Binding-site contacts:
Ligand atom O7 contacts residue ASN211 of chain 1.A at 3.5 Å (h-bond).
Ligand atom C1 contacts residue ASN211 of chain 1.A at 1.4 Å.
Ligand atom C5 contacts residue VAL54 of chain 1.A at 4.5 Å (hydrophobic).
Ligand atom N2 contacts residue ASN211 of chain 1.A at 2.9 Å (h-bond).
Ligand atom C8 contacts residue ASN211 of chain 1.A at 4.5 Å.
Ligand atom C6 contacts residue GLU52 of chain 1.A at 4.4 Å.
Ligand atom O5 contacts residue ASN211 of chain 1.A at 2.4 Å (h-bond).
Ligand atom C4 contacts residue ASN211 of chain 1.A at 4.2 Å.
Ligand atom C2 contacts residue ASN211 of chain 1.A at 2.5 Å.
Ligand atom C6 contacts residue VAL54 of chain 1.A at 4.1 Å (hydrophobic).
Ligand atom O5 contacts residue ASN199 of chain 1.A at 3.1 Å (h-bond).
Ligand atom C6 contacts residue ASN199 of chain 1.A at 3.5 Å.
Ligand atom C3 contacts residue ASN211 of chain 1.A at 3.8 Å.
Ligand atom O6 contacts residue VAL54 of chain 1.A at 3.8 Å.
Ligand atom C5 contacts residue ASN199 of chain 1.A at 3.9 Å.
Ligand atom C1 contacts residue ASN199 of chain 1.A at 4.1 Å.
Ligand atom C5 contacts residue ASN211 of chain 1.A at 3.7 Å.
Ligand atom C7 contacts residue ASN211 of chain 1.A at 3.4 Å.

Sequence of chain 1.A:
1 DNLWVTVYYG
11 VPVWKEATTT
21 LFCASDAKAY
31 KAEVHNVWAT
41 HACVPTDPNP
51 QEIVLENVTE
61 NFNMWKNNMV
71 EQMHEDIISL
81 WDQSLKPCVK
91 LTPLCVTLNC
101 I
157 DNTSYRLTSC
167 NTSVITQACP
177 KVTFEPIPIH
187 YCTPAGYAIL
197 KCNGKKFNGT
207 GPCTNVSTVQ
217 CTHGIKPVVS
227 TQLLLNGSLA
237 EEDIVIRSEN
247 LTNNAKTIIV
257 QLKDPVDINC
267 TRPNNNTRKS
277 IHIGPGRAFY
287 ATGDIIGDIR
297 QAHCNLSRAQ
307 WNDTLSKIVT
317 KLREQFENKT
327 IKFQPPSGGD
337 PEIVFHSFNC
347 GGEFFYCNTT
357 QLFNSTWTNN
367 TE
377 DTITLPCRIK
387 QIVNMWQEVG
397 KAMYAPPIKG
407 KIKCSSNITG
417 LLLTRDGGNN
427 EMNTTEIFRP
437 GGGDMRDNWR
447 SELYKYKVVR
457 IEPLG

A small-molecule ligand and the protein it binds are described below.
Small molecule (SMILES): CC(=O)N[C@H]1[C@H](O[C@H]2[C@H](O)[C@@H](NC(C)=O)CO[C@@H]2CO)O[C@H](CO)[C@@H](O[C@@H]2O[C@H](CO)[C@@H](O)[C@H](O)[C@@H]2O)[C@@H]1O